Binding-site contacts:
Ligand atom O08 contacts residue ARG276 of chain 22.C at 3.3 Å.
Ligand atom C44 contacts residue LEU361 of chain 22.C at 3.8 Å (hydrophobic).
Ligand atom C08 contacts residue HIS227 of chain 22.C at 2.9 Å.
Ligand atom O06 contacts residue PRO272 of chain 22.C at 3.6 Å.
Ligand atom C13 contacts residue HIS227 of chain 22.C at 3.9 Å.
Ligand atom O06 contacts residue LEU273 of chain 22.C at 3.6 Å.
Ligand atom C40 contacts residue VAL23 of chain 22.C at 3.5 Å (hydrophobic).
Ligand atom C19 contacts residue ARG276 of chain 22.C at 3.9 Å.
Ligand atom C17 contacts residue LEU361 of chain 22.C at 3.9 Å (hydrophobic).
Ligand atom C41 contacts residue VAL23 of chain 22.C at 2.8 Å (hydrophobic).
Ligand atom C04 contacts residue HIS227 of chain 22.C at 3.3 Å.
Ligand atom C44 contacts residue GLY360 of chain 22.C at 3.9 Å.
Ligand atom C08 contacts residue LEU228 of chain 22.C at 3.6 Å (hydrophobic).
Ligand atom O06 contacts residue THR274 of chain 22.C at 3.1 Å (h-bond).
Ligand atom C28 contacts residue PRO358 of chain 22.C at 3.8 Å (hydrophobic).
Ligand atom C39 contacts residue ALA231 of chain 22.C at 3.8 Å (hydrophobic).
Ligand atom C14 contacts residue THR274 of chain 22.C at 3.6 Å.
Ligand atom O07 contacts residue ARG276 of chain 22.C at 3.8 Å.
Ligand atom C07 contacts residue HIS227 of chain 22.C at 2.3 Å.
Ligand atom O13 contacts residue ARG359 of chain 22.C at 3.1 Å (salt-bridge).
Ligand atom C36 contacts residue HIS227 of chain 22.C at 3.7 Å.
Ligand atom C16 contacts residue PRO272 of chain 22.C at 3.6 Å (hydrophobic).
Ligand atom C14 contacts residue LEU215 of chain 22.C at 3.8 Å (hydrophobic).
Ligand atom O13 contacts residue PRO358 of chain 22.C at 3.5 Å.
Ligand atom C09 contacts residue HIS227 of chain 22.C at 3.3 Å.
Ligand atom O12 contacts residue GLY360 of chain 22.C at 3.4 Å (h-bond).
Ligand atom C06 contacts residue HIS227 of chain 22.C at 2.3 Å.
Ligand atom C41 contacts residue SER234 of chain 22.C at 3.7 Å.
Ligand atom C42 contacts residue VAL23 of chain 22.C at 3.4 Å (hydrophobic).
Ligand atom C30 contacts residue HIS227 of chain 22.C at 3.1 Å.
Ligand atom C40 contacts residue SER234 of chain 22.C at 3.1 Å.
Ligand atom C06 contacts residue ASP224 of chain 22.C at 3.4 Å.
Ligand atom O14 contacts residue HIS227 of chain 22.C at 2.1 Å (h-bond).
Ligand atom C31 contacts residue HIS227 of chain 22.C at 3.8 Å.
Ligand atom O06 contacts residue LEU215 of chain 22.C at 3.7 Å.
Ligand atom O13 contacts residue GLY360 of chain 22.C at 3.8 Å.
Ligand atom O05 contacts residue LEU361 of chain 22.C at 3.8 Å.
Ligand atom C15 contacts residue PRO272 of chain 22.C at 3.3 Å (hydrophobic).
Ligand atom C19 contacts residue THR274 of chain 22.C at 3.2 Å.
Ligand atom C05 contacts residue HIS227 of chain 22.C at 2.9 Å.

Sequence of chain 22.C:
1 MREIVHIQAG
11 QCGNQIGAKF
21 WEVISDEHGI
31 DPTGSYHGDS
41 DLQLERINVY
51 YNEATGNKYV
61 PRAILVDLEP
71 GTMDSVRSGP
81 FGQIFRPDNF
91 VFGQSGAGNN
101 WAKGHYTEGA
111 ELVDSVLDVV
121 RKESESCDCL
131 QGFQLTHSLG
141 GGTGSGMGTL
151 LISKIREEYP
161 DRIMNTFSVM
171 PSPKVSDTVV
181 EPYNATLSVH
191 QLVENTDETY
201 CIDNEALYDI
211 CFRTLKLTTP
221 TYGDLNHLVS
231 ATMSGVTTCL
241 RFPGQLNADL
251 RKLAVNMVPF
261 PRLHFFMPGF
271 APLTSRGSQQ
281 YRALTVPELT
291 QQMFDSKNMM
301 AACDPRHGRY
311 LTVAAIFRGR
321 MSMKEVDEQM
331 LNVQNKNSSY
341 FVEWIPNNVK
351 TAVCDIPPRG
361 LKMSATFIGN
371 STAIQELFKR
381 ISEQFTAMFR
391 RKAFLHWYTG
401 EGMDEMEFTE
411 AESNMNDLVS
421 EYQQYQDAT

The small molecule below binds the protein below.
Small molecule (SMILES): CC(=O)O[C@H]1C(=O)[C@@]2(C)[C@H]([C@H](OC(=O)c3ccccc3)[C@]3(O)C[C@H](OC(=O)[C@H](O)[C@@H](NC(=O)c4ccccc4)c4ccccc4)C(C)=C1C3(C)C)[C@]1(OC(C)=O)CO[C@@H]1C[C@@H]2O